Binding-site contacts:
Ligand atom CZ contacts residue ASP30 of chain 1.B at 3.2 Å.
Ligand atom N contacts residue GLY48 of chain 1.B at 3.0 Å (h-bond).
Ligand atom OD1 contacts residue ALA28 of chain 1.A at 3.3 Å.
Ligand atom ND2 contacts residue ILE47 of chain 1.A at 3.4 Å.
Ligand atom N contacts residue GLY48 of chain 1.A at 3.0 Å (h-bond).
Ligand atom CB contacts residue ARG8 of chain 1.A at 3.1 Å.
Ligand atom N contacts residue GLY27 of chain 1.A at 2.9 Å (h-bond).
Ligand atom OD1 contacts residue ASP30 of chain 1.A at 3.4 Å (salt-bridge).
Ligand atom CA contacts residue GLY27 of chain 1.B at 3.5 Å.
Ligand atom CA contacts residue ASP29 of chain 1.B at 3.2 Å.
Ligand atom O contacts residue GLY27 of chain 1.B at 3.4 Å (h-bond).
Ligand atom CG contacts residue MET46 of chain 1.B at 3.1 Å (hydrophobic).
Ligand atom O contacts residue ASP29 of chain 1.B at 3.2 Å (salt-bridge).
Ligand atom NE2 contacts residue ALA28 of chain 1.B at 3.5 Å.
Ligand atom O contacts residue GLY48 of chain 1.B at 2.8 Å (h-bond).
Ligand atom NE contacts residue ASP30 of chain 1.B at 3.4 Å (salt-bridge).
Ligand atom CD2 contacts residue GLY27 of chain 1.A at 3.3 Å.
Ligand atom N contacts residue GLY48 of chain 1.A at 3.1 Å (h-bond).
Ligand atom O contacts residue ASN25 of chain 1.B at 2.7 Å (h-bond).
Ligand atom NH1 contacts residue ASP30 of chain 1.B at 2.8 Å (salt-bridge).
Ligand atom NH2 contacts residue GLN58 of chain 1.B at 3.0 Å (h-bond).
Ligand atom O contacts residue ARG8 of chain 1.B at 3.0 Å (salt-bridge).
Ligand atom O contacts residue ALA28 of chain 1.A at 3.3 Å.
Ligand atom NH2 contacts residue THR74 of chain 1.B at 3.4 Å.
Ligand atom OD1 contacts residue ASP29 of chain 1.A at 3.4 Å (salt-bridge).
Ligand atom NE2 contacts residue ASP29 of chain 1.B at 2.9 Å (salt-bridge).
Ligand atom CD contacts residue ASP30 of chain 1.B at 3.2 Å.
Ligand atom CG contacts residue ASP30 of chain 1.B at 3.1 Å.
Ligand atom OE1 contacts residue ASP30 of chain 1.B at 2.8 Å (salt-bridge).
Ligand atom O contacts residue GLY49 of chain 1.A at 3.5 Å.
Ligand atom CA contacts residue ASP29 of chain 1.A at 3.2 Å.
Ligand atom CB contacts residue ASN25 of chain 1.B at 3.4 Å.
Ligand atom N contacts residue GLY27 of chain 1.B at 3.0 Å (h-bond).
Ligand atom NE2 contacts residue ASP30 of chain 1.B at 2.7 Å (salt-bridge).
Ligand atom NH2 contacts residue LEU76 of chain 1.B at 3.5 Å.
Ligand atom CE1 contacts residue PRO81 of chain 1.B at 3.4 Å (hydrophobic).
Ligand atom CA contacts residue GLY48 of chain 1.B at 3.3 Å.
Ligand atom CB contacts residue ASP29 of chain 1.B at 3.1 Å.
Ligand atom CD contacts residue MET46 of chain 1.B at 2.9 Å (hydrophobic).
Ligand atom O contacts residue ASP29 of chain 1.A at 2.7 Å (salt-bridge).

The protein below binds the small molecule below.
Small molecule (SMILES): CC(C)C[C@H](NC(=O)[C@H](Cc1ccccc1)NC(=O)[C@H](CC(N)=O)NC(=O)CNC(=O)[C@@H]1CCCN1C(=O)[C@H](C)N)C(=O)N[C@@H](CCC(N)=O)C(=O)N[C@@H](CO)C(=O)N[C@@H](CCCN=C(N)N)C(=O)N1CCC[C@H]1C(=O)O

Sequence of chain 1.B:
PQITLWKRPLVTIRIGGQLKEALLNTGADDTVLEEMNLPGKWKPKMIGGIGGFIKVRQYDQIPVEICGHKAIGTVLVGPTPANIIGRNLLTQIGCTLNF

Sequence of chain 1.A:
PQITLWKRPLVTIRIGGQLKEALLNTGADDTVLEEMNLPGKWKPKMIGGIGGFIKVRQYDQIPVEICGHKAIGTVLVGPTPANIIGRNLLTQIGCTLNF